Sequence of chain 1.A:
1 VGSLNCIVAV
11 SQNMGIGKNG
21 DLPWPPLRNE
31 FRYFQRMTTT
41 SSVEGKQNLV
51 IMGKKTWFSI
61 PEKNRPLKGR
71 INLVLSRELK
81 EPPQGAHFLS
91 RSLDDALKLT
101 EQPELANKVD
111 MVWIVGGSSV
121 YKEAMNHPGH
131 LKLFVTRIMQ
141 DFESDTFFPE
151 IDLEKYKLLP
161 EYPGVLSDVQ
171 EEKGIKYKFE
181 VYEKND

The protein below binds the small molecule below.
Small molecule (SMILES): Cc1c(Sc2ccc(F)c(F)c2F)sc2nc(N)nc(N)c12

Binding-site contacts:
Ligand atom NAC contacts residue PHE34 of chain 1.A at 3.5 Å.
Ligand atom CAN contacts residue SER59 of chain 1.A at 3.4 Å.
Ligand atom NAC contacts residue TYR121 of chain 1.A at 3.6 Å.
Ligand atom NAB contacts residue ALA9 of chain 1.A at 3.4 Å (h-bond).
Ligand atom C4 contacts residue GLU30 of chain 1.A at 3.6 Å.
Ligand atom CAH contacts residue PHE31 of chain 1.A at 3.3 Å (hydrophobic).
Ligand atom CAQ contacts residue PHE31 of chain 1.A at 3.6 Å (hydrophobic).
Ligand atom SAK contacts residue PHE31 of chain 1.A at 3.7 Å.
Ligand atom N1 contacts residue VAL8 of chain 1.A at 3.3 Å.
Ligand atom CAA contacts residue VAL115 of chain 1.A at 3.6 Å (hydrophobic).
Ligand atom N1 contacts residue NDP1 of chain 1.B at 3.5 Å (h-bond).
Ligand atom NAC contacts residue VAL115 of chain 1.A at 3.1 Å (h-bond).
Ligand atom NAC contacts residue ILE7 of chain 1.A at 2.9 Å (h-bond).
Ligand atom CAA contacts residue PHE34 of chain 1.A at 3.7 Å (hydrophobic).
Ligand atom CAR contacts residue NDP1 of chain 1.B at 3.4 Å.
Ligand atom CAR contacts residue LEU22 of chain 1.A at 3.5 Å (hydrophobic).
Ligand atom C6 contacts residue PHE34 of chain 1.A at 3.3 Å (hydrophobic).
Ligand atom C4 contacts residue PHE34 of chain 1.A at 3.6 Å (hydrophobic).
Ligand atom CAG contacts residue SER59 of chain 1.A at 3.5 Å.
Ligand atom CAR contacts residue SER59 of chain 1.A at 3.4 Å.
Ligand atom FAD contacts residue NDP1 of chain 1.B at 3.2 Å.
Ligand atom FAD contacts residue LEU22 of chain 1.A at 3.3 Å.
Ligand atom C2 contacts residue VAL8 of chain 1.A at 3.6 Å (hydrophobic).
Ligand atom C2 contacts residue ALA9 of chain 1.A at 3.6 Å (hydrophobic).
Ligand atom SAL contacts residue PHE31 of chain 1.A at 3.2 Å.
Ligand atom C5 contacts residue PHE34 of chain 1.A at 3.3 Å (hydrophobic).
Ligand atom N1 contacts residue ALA9 of chain 1.A at 3.6 Å.
Ligand atom FAD contacts residue ASP21 of chain 1.A at 3.0 Å.
Ligand atom N3 contacts residue GLU30 of chain 1.A at 2.7 Å (salt-bridge).
Ligand atom NAC contacts residue NDP1 of chain 1.B at 3.6 Å.
Ligand atom C2 contacts residue GLU30 of chain 1.A at 3.6 Å.
Ligand atom N1 contacts residue ILE7 of chain 1.A at 3.5 Å (h-bond).
Ligand atom C6 contacts residue NDP1 of chain 1.B at 3.3 Å.
Ligand atom FAD contacts residue GLY20 of chain 1.A at 3.7 Å.
Ligand atom FAF contacts residue NDP1 of chain 1.B at 3.6 Å.
Ligand atom NAB contacts residue GLU30 of chain 1.A at 2.8 Å (salt-bridge).
Ligand atom N1 contacts residue PHE34 of chain 1.A at 3.6 Å.
Ligand atom FAD contacts residue SER59 of chain 1.A at 3.5 Å.
Ligand atom NAB contacts residue VAL8 of chain 1.A at 3.3 Å.
Ligand atom NAB contacts residue THR136 of chain 1.A at 3.6 Å.